Binding-site contacts:
Ligand atom O5' contacts residue GLY235 of chain 2.A at 3.5 Å.
Ligand atom O2' contacts residue ASN173 of chain 2.A at 3.6 Å.
Ligand atom O6 contacts residue GLU318 of chain 2.A at 3.6 Å.
Ligand atom N7 contacts residue MET284 of chain 2.A at 3.0 Å (h-bond).
Ligand atom O3P contacts residue TYR281 of chain 2.A at 2.6 Å (h-bond).
Ligand atom O3P contacts residue SER258 of chain 2.A at 3.0 Å (h-bond).
Ligand atom O1P contacts residue GLY236 of chain 2.A at 2.9 Å (h-bond).
Ligand atom N1 contacts residue GLU318 of chain 2.A at 2.7 Å (salt-bridge).
Ligand atom O6 contacts residue GLY285 of chain 2.A at 2.7 Å (h-bond).
Ligand atom O2P contacts residue SER258 of chain 2.A at 3.3 Å (h-bond).
Ligand atom C4' contacts residue ASP234 of chain 2.A at 3.4 Å.
Ligand atom O6 contacts residue GLY283 of chain 2.A at 3.3 Å.
Ligand atom C6 contacts residue GLY285 of chain 2.A at 3.6 Å.
Ligand atom O5' contacts residue GLY198 of chain 2.A at 3.5 Å.
Ligand atom O2P contacts residue GLY257 of chain 2.A at 2.9 Å (h-bond).
Ligand atom O3' contacts residue ASP234 of chain 2.A at 2.5 Å (salt-bridge).
Ligand atom O1P contacts residue SER199 of chain 2.A at 2.9 Å (h-bond).
Ligand atom C5' contacts residue TYR281 of chain 2.A at 3.5 Å (hydrophobic).
Ligand atom C2' contacts residue 36Y1 of chain 2.D at 3.5 Å.
Ligand atom O2' contacts residue 36Y1 of chain 2.D at 2.9 Å.
Ligand atom C3' contacts residue SER68 of chain 2.A at 3.6 Å.
Ligand atom O1P contacts residue GLY198 of chain 2.A at 3.5 Å.
Ligand atom C2 contacts residue GLU318 of chain 2.A at 3.6 Å.
Ligand atom C8 contacts residue MET70 of chain 2.A at 3.5 Å (hydrophobic).
Ligand atom N7 contacts residue GLY283 of chain 2.A at 3.5 Å.
Ligand atom P contacts residue SER199 of chain 2.A at 3.7 Å.
Ligand atom O6 contacts residue MET284 of chain 2.A at 3.3 Å (h-bond).
Ligand atom N3 contacts residue 36Y1 of chain 2.D at 3.3 Å.
Ligand atom N7 contacts residue ILE200 of chain 2.A at 3.5 Å.
Ligand atom C3' contacts residue ASP234 of chain 2.A at 3.4 Å.
Ligand atom O3' contacts residue SER68 of chain 2.A at 2.9 Å (h-bond).
Ligand atom C2 contacts residue 36Y1 of chain 2.D at 3.4 Å.
Ligand atom O3P contacts residue SER199 of chain 2.A at 2.7 Å (h-bond).
Ligand atom C5 contacts residue ILE200 of chain 2.A at 3.5 Å (hydrophobic).
Ligand atom O2' contacts residue ASP234 of chain 2.A at 2.6 Å (salt-bridge).
Ligand atom C1' contacts residue 36Y1 of chain 2.D at 3.6 Å.
Ligand atom C2 contacts residue CYS201 of chain 2.A at 3.4 Å (hydrophobic).
Ligand atom O3' contacts residue MET255 of chain 2.A at 3.6 Å (h-bond).
Ligand atom C6 contacts residue GLU318 of chain 2.A at 3.6 Å.
Ligand atom O6 contacts residue GLY319 of chain 2.A at 3.3 Å.

Sequence of chain 2.A:
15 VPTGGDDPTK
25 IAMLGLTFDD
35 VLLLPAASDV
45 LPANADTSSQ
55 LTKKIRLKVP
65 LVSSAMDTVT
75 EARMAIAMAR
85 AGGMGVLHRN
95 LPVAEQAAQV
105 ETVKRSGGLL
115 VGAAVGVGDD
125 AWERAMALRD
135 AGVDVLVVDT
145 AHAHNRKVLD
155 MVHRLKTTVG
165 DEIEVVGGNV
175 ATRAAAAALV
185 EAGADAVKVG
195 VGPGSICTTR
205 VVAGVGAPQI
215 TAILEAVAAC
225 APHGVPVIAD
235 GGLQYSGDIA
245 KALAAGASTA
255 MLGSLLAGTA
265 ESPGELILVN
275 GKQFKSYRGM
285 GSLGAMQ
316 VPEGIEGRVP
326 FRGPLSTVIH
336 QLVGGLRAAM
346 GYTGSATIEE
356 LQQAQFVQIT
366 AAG

A protein and the small-molecule ligand that binds it are described below.
Small molecule (SMILES): O=c1[nH]cnc2c1ncn2[C@@H]1O[C@H](COP(=O)(O)O)[C@@H](O)[C@H]1O